Sequence of chain 1.D:
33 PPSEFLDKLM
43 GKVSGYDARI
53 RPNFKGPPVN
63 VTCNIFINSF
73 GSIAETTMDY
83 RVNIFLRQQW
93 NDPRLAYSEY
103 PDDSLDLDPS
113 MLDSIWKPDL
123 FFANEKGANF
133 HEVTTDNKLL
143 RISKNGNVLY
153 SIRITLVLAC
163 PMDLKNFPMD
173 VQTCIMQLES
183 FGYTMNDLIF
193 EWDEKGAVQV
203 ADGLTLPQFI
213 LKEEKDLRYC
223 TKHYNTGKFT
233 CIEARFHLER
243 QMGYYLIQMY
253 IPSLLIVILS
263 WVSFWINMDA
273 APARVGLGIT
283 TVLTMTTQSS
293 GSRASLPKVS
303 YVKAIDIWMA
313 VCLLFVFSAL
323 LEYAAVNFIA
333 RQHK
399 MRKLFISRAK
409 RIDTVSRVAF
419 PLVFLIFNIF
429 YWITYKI

Binding-site contacts:
Ligand atom CAE contacts residue ARG143 of chain 1.A at 3.5 Å.
Ligand atom CAU contacts residue TYR226 of chain 1.D at 3.8 Å (hydrophobic).
Ligand atom CAT contacts residue TYR226 of chain 1.D at 3.9 Å (hydrophobic).
Ligand atom CAI contacts residue ARG89 of chain 1.A at 3.9 Å.
Ligand atom CAI contacts residue THR228 of chain 1.D at 4.1 Å.
Ligand atom CAP contacts residue TYR226 of chain 1.D at 4.5 Å (hydrophobic).
Ligand atom CAD contacts residue LEU141 of chain 1.A at 3.7 Å (hydrophobic).
Ligand atom CAF contacts residue THR228 of chain 1.D at 3.9 Å.
Ligand atom NAY contacts residue PHE183 of chain 1.D at 3.4 Å (h-bond).
Ligand atom CAL contacts residue ARG89 of chain 1.A at 3.9 Å.
Ligand atom CAV contacts residue PHE183 of chain 1.D at 3.5 Å (hydrophobic).
Ligand atom CAP contacts residue PHE87 of chain 1.A at 4.5 Å (hydrophobic).
Ligand atom OAJ contacts residue ARG89 of chain 1.A at 3.4 Å.
Ligand atom CAK contacts residue SER153 of chain 1.A at 4.4 Å.
Ligand atom CAV contacts residue PHE231 of chain 1.D at 4.0 Å (hydrophobic).
Ligand atom CAU contacts residue PHE231 of chain 1.D at 3.6 Å (hydrophobic).
Ligand atom CAX contacts residue PHE87 of chain 1.A at 3.9 Å (hydrophobic).
Ligand atom CAQ contacts residue PHE87 of chain 1.A at 4.1 Å (hydrophobic).
Ligand atom CAC contacts residue PHE231 of chain 1.D at 4.2 Å (hydrophobic).
Ligand atom CAQ contacts residue TYR226 of chain 1.D at 4.5 Å (hydrophobic).
Ligand atom OAJ contacts residue THR228 of chain 1.D at 3.8 Å.
Ligand atom CAE contacts residue LEU141 of chain 1.A at 4.1 Å (hydrophobic).
Ligand atom CAB contacts residue PHE183 of chain 1.D at 4.3 Å (hydrophobic).
Ligand atom CAS contacts residue PHE87 of chain 1.A at 4.3 Å (hydrophobic).
Ligand atom NAH contacts residue THR228 of chain 1.D at 4.2 Å.
Ligand atom CAG contacts residue PHE183 of chain 1.D at 4.0 Å (hydrophobic).
Ligand atom OAJ contacts residue LEU151 of chain 1.A at 4.2 Å.
Ligand atom CAX contacts residue PHE183 of chain 1.D at 3.5 Å (hydrophobic).
Ligand atom CAU contacts residue THR228 of chain 1.D at 4.2 Å.
Ligand atom CAW contacts residue SER153 of chain 1.A at 4.0 Å.
Ligand atom CAC contacts residue LEU141 of chain 1.A at 3.6 Å (hydrophobic).
Ligand atom CAR contacts residue TYR226 of chain 1.D at 4.2 Å (hydrophobic).
Ligand atom CAC contacts residue GLY184 of chain 1.D at 4.3 Å.
Ligand atom CAA contacts residue THR228 of chain 1.D at 4.2 Å.
Ligand atom CAC contacts residue PHE183 of chain 1.D at 3.8 Å (hydrophobic).
Ligand atom CAF contacts residue LEU151 of chain 1.A at 4.2 Å (hydrophobic).
Ligand atom CAW contacts residue PHE183 of chain 1.D at 3.5 Å (hydrophobic).
Ligand atom CAS contacts residue TYR226 of chain 1.D at 4.5 Å (hydrophobic).
Ligand atom CAP contacts residue PHE68 of chain 1.A at 4.5 Å (hydrophobic).
Ligand atom CAD contacts residue ARG143 of chain 1.A at 3.7 Å.

This protein binds this small molecule.
Small molecule (SMILES): O=C1C[C@@H]2OCC=C3CN4CC[C@]56c7ccccc7N1[C@H]5[C@H]2[C@H]3C[C@H]46

Sequence of chain 1.A:
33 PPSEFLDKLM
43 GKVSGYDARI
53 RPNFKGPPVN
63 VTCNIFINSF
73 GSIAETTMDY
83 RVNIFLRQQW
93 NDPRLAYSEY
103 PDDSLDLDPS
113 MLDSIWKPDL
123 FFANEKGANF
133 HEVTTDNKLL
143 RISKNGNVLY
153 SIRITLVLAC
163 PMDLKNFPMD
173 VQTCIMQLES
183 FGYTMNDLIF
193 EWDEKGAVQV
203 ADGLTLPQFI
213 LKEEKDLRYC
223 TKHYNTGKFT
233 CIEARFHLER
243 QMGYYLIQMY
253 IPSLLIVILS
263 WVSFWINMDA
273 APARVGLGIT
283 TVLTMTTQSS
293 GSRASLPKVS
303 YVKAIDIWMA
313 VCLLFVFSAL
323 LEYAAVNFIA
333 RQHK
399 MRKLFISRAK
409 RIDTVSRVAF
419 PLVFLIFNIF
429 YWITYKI